Binding-site contacts:
Ligand atom N contacts residue ARG49 of chain 14.C at 3.5 Å (salt-bridge).
Ligand atom C contacts residue ILE54 of chain 14.C at 3.7 Å (hydrophobic).
Ligand atom O contacts residue ILE39 of chain 14.C at 3.5 Å.
Ligand atom NH2 contacts residue ASP228 of chain 14.C at 2.5 Å (salt-bridge).
Ligand atom N contacts residue ASP258 of chain 14.C at 3.7 Å.
Ligand atom OG1 contacts residue MET259 of chain 14.C at 2.6 Å (h-bond).
Ligand atom CG2 contacts residue ALA42 of chain 14.C at 3.7 Å (hydrophobic).
Ligand atom CZ contacts residue ASP228 of chain 14.C at 3.2 Å.
Ligand atom NH2 contacts residue THR246 of chain 14.C at 2.8 Å (h-bond).
Ligand atom CD2 contacts residue ARG43 of chain 14.C at 3.7 Å.
Ligand atom N contacts residue ARG49 of chain 14.C at 3.5 Å (salt-bridge).
Ligand atom O contacts residue ILE54 of chain 14.C at 3.4 Å.
Ligand atom NH1 contacts residue THR246 of chain 14.C at 3.5 Å.
Ligand atom OG1 contacts residue ASP258 of chain 14.C at 3.5 Å.
Ligand atom CA contacts residue ARG49 of chain 14.C at 3.7 Å.
Ligand atom CB contacts residue ILE39 of chain 14.C at 3.7 Å (hydrophobic).
Ligand atom CB contacts residue ASP258 of chain 14.C at 3.7 Å.
Ligand atom NH1 contacts residue ASP228 of chain 14.C at 3.2 Å (salt-bridge).
Ligand atom C contacts residue ARG49 of chain 14.C at 3.5 Å.
Ligand atom NH1 contacts residue ILE51 of chain 14.C at 3.5 Å (h-bond).
Ligand atom CD contacts residue ASP53 of chain 14.C at 3.3 Å.
Ligand atom CA contacts residue ASP258 of chain 14.C at 3.3 Å.
Ligand atom O contacts residue ARG43 of chain 14.C at 2.9 Å (salt-bridge).
Ligand atom N contacts residue ARG49 of chain 14.C at 3.7 Å.
Ligand atom C contacts residue ILE39 of chain 14.C at 3.6 Å (hydrophobic).
Ligand atom N contacts residue ASP258 of chain 14.C at 3.2 Å (salt-bridge).
Ligand atom N contacts residue ASP258 of chain 14.C at 2.9 Å (salt-bridge).
Ligand atom CA contacts residue ILE54 of chain 14.C at 3.7 Å (hydrophobic).
Ligand atom C contacts residue ASP258 of chain 14.C at 3.7 Å.
Ligand atom NE contacts residue ASP53 of chain 14.C at 3.6 Å (salt-bridge).
Ligand atom O contacts residue ARG43 of chain 14.C at 3.3 Å (salt-bridge).
Ligand atom CB contacts residue ARG49 of chain 14.C at 3.7 Å.
Ligand atom O contacts residue ARG49 of chain 14.C at 3.0 Å (salt-bridge).
Ligand atom NH1 contacts residue ARG50 of chain 14.C at 3.7 Å.
Ligand atom CB contacts residue MET259 of chain 14.C at 3.5 Å (hydrophobic).
Ligand atom CB contacts residue ARG49 of chain 14.C at 3.6 Å.
Ligand atom CG2 contacts residue MET259 of chain 14.C at 3.7 Å (hydrophobic).
Ligand atom N contacts residue ASP258 of chain 14.C at 3.3 Å (salt-bridge).
Ligand atom CD1 contacts residue PRO57 of chain 14.C at 3.6 Å (hydrophobic).
Ligand atom O contacts residue ARG50 of chain 14.C at 3.7 Å.

Sequence of chain 14.C:
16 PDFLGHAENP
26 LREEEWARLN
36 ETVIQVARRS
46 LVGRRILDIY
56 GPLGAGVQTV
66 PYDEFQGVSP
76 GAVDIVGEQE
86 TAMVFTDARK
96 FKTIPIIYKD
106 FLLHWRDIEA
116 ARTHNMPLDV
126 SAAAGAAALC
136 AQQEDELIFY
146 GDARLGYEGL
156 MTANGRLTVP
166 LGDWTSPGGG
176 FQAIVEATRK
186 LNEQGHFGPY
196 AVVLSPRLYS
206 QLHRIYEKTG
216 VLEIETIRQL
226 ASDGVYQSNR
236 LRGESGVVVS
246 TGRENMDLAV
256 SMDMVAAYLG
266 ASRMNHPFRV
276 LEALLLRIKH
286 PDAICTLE

This small molecule binds to this protein.
Small molecule (SMILES): CC(C)C[C@H](NC(=O)CN)C(=O)N[C@H](C(=O)N[C@H](C(=O)NCC(=O)N[C@@H](CO)C(=O)N[C@@H](CC(C)C)C(=O)N[C@@H](CCCN=C(N)N)C(=O)NCC=O)C(C)C)[C@@H](C)O